Binding-site contacts:
Ligand atom O7 contacts residue SER101 of chain 1.A at 3.9 Å.
Ligand atom O5 contacts residue SER101 of chain 1.A at 3.9 Å.
Ligand atom O6 contacts residue SER101 of chain 1.A at 3.4 Å (h-bond).
Ligand atom O5 contacts residue SER112 of chain 1.A at 2.4 Å (h-bond).
Ligand atom C3 contacts residue SER112 of chain 1.A at 3.8 Å.
Ligand atom C5 contacts residue SER112 of chain 1.A at 3.7 Å.
Ligand atom C2 contacts residue SER112 of chain 1.A at 2.5 Å.
Ligand atom C4 contacts residue SER112 of chain 1.A at 4.2 Å.
Ligand atom O5 contacts residue PRO100 of chain 1.A at 3.7 Å.
Ligand atom O7 contacts residue SER112 of chain 1.A at 4.3 Å.
Ligand atom O6 contacts residue PRO100 of chain 1.A at 3.7 Å.
Ligand atom C1 contacts residue SER101 of chain 1.A at 3.7 Å.
Ligand atom C1 contacts residue SER112 of chain 1.A at 1.5 Å.
Ligand atom C7 contacts residue SER112 of chain 1.A at 3.8 Å.
Ligand atom C7 contacts residue SER101 of chain 1.A at 4.1 Å.
Ligand atom C2 contacts residue SER101 of chain 1.A at 3.8 Å.
Ligand atom N2 contacts residue SER101 of chain 1.A at 4.1 Å.
Ligand atom N2 contacts residue SER112 of chain 1.A at 2.9 Å (h-bond).

The small molecule below binds the protein below.
Small molecule (SMILES): CC(=O)N[C@@H]1[C@@H](O)[C@H](O)[C@@H](CO)O[C@H]1O

Sequence of chain 1.A:
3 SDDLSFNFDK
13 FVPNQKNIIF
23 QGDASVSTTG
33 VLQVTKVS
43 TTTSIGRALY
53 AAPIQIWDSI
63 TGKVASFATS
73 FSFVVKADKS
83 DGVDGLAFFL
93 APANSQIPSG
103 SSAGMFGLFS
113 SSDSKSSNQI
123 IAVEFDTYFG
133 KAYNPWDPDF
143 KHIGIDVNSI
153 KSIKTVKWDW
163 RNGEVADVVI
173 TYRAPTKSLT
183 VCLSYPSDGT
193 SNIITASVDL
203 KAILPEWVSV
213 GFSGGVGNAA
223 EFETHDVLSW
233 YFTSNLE